Sequence of chain 2.A:
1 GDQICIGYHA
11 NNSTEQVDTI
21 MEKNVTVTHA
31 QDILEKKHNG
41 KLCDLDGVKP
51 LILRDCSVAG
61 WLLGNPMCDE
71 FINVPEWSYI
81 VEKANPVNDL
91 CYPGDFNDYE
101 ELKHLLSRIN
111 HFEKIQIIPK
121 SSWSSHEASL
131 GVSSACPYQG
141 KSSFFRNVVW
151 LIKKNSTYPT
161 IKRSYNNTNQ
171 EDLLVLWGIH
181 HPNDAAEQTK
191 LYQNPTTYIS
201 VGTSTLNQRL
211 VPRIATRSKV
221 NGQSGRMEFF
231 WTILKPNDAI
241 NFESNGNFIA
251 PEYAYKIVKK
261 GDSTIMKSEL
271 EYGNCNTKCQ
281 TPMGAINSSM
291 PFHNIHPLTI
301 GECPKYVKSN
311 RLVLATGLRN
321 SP

Binding-site contacts:
Ligand atom C3 contacts residue ASN237 of chain 2.A at 4.0 Å.
Ligand atom C7 contacts residue ASN166 of chain 2.A at 4.1 Å.
Ligand atom C5 contacts residue ASN166 of chain 2.A at 3.6 Å.
Ligand atom N2 contacts residue ASN166 of chain 2.A at 2.8 Å (h-bond).
Ligand atom C1 contacts residue ASN237 of chain 2.A at 4.0 Å.
Ligand atom C1 contacts residue ASN166 of chain 2.A at 1.4 Å.
Ligand atom O4 contacts residue ASN237 of chain 2.A at 4.1 Å.
Ligand atom O5 contacts residue ASN166 of chain 2.A at 2.3 Å (h-bond).
Ligand atom O7 contacts residue ASN237 of chain 2.A at 3.5 Å (h-bond).
Ligand atom O5 contacts residue ASN237 of chain 2.A at 4.4 Å.
Ligand atom C7 contacts residue ASN237 of chain 2.A at 3.8 Å.
Ligand atom C8 contacts residue SER218 of chain 1.A at 3.4 Å.
Ligand atom N2 contacts residue ASN237 of chain 2.A at 3.2 Å (h-bond).
Ligand atom C3 contacts residue ASN166 of chain 2.A at 3.8 Å.
Ligand atom C4 contacts residue ASN237 of chain 2.A at 4.2 Å.
Ligand atom C5 contacts residue ASN237 of chain 2.A at 3.6 Å.
Ligand atom C2 contacts residue ASN166 of chain 2.A at 2.5 Å.
Ligand atom C8 contacts residue ASN237 of chain 2.A at 4.1 Å.
Ligand atom C8 contacts residue ALA239 of chain 2.A at 4.0 Å (hydrophobic).
Ligand atom C6 contacts residue ASN237 of chain 2.A at 4.3 Å.
Ligand atom C4 contacts residue ASN166 of chain 2.A at 4.2 Å.
Ligand atom C8 contacts residue ASP238 of chain 2.A at 4.4 Å.
Ligand atom C2 contacts residue ASN237 of chain 2.A at 3.9 Å.

Sequence of chain 1.A:
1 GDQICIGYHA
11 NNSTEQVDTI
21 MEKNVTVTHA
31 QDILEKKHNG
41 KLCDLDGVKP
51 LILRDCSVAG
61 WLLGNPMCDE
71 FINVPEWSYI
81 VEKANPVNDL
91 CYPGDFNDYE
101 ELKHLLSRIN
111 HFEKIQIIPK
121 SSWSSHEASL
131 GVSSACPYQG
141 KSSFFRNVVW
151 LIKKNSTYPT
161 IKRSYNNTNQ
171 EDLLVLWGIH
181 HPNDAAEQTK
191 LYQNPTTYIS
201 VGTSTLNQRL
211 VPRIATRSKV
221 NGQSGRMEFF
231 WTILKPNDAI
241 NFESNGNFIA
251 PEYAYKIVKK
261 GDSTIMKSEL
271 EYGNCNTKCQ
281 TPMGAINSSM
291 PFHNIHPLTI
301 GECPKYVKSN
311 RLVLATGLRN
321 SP

The protein below binds the small molecule below.
Small molecule (SMILES): CC(=O)N[C@H]1[C@H](O[C@H]2[C@H](O)[C@@H](NC(C)=O)CO[C@@H]2CO[C@@H]2O[C@@H](C)[C@@H](O)[C@@H](O)[C@@H]2O)O[C@H](CO)[C@@H](O[C@@H]2O[C@H](CO)[C@@H](O)[C@H](O)[C@@H]2O)[C@@H]1O